Binding-site contacts:
Ligand atom CB contacts residue TYR51 of chain 1.HA at 3.6 Å (hydrophobic).
Ligand atom CB contacts residue LEU294 of chain 1.HA at 4.2 Å (hydrophobic).
Ligand atom O contacts residue GLY282 of chain 1.HA at 3.2 Å (h-bond).
Ligand atom CE contacts residue TYR51 of chain 1.HA at 3.8 Å (hydrophobic).
Ligand atom N contacts residue PHE281 of chain 1.HA at 3.5 Å.
Ligand atom SD contacts residue TYR51 of chain 1.HA at 4.3 Å.
Ligand atom N contacts residue ALA296 of chain 1.HA at 4.2 Å.
Ligand atom SD contacts residue LEU294 of chain 1.HA at 4.3 Å.
Ligand atom CB contacts residue GLY282 of chain 1.HA at 3.8 Å.
Ligand atom CG contacts residue TYR51 of chain 1.HA at 2.9 Å (hydrophobic).
Ligand atom CA contacts residue GLY282 of chain 1.HA at 3.8 Å.
Ligand atom C contacts residue GLY282 of chain 1.HA at 3.5 Å.
Ligand atom SD contacts residue ARG219 of chain 1.HA at 3.6 Å.
Ligand atom N contacts residue ARG280 of chain 1.HA at 3.5 Å (salt-bridge).
Ligand atom CE contacts residue ARG219 of chain 1.HA at 2.3 Å.
Ligand atom N contacts residue GLY282 of chain 1.HA at 2.9 Å (h-bond).
Ligand atom CG contacts residue LEU294 of chain 1.HA at 4.4 Å (hydrophobic).

The small molecule below binds the protein below.
Small molecule (SMILES): CSCC[C@H](N)C(=O)O

Sequence of chain 1.HA:
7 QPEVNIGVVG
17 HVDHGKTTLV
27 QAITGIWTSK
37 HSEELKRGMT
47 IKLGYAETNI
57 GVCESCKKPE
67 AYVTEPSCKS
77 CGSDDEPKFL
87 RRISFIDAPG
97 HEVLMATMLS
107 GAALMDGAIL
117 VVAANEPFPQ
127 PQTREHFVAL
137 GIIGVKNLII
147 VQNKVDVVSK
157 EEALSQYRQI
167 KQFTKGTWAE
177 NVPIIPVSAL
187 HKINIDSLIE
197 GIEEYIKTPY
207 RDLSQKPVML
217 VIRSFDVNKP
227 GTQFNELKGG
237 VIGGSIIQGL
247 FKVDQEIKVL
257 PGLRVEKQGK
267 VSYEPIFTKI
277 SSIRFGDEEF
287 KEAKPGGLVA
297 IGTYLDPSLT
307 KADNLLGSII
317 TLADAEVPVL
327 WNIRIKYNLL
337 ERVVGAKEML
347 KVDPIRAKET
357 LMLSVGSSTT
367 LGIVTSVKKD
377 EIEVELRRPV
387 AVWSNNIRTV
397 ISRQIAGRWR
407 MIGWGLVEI